Sequence of chain 6.A:
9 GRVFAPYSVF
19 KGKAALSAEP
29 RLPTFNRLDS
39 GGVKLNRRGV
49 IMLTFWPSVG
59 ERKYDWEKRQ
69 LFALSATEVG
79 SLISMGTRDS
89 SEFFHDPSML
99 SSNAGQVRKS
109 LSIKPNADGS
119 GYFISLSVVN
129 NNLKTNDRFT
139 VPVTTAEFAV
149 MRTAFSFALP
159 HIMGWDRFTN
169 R

Binding-site contacts:
Ligand atom C1' contacts residue LEU98 of chain 6.A at 3.5 Å (hydrophobic).
Ligand atom OP1 contacts residue LYS61 of chain 19.A at 3.0 Å.
Ligand atom O4 contacts residue SER16 of chain 19.A at 3.0 Å (h-bond).
Ligand atom N3 contacts residue PHE18 of chain 19.A at 3.4 Å.
Ligand atom O2 contacts residue MET97 of chain 6.A at 3.4 Å.
Ligand atom C4 contacts residue PHE18 of chain 19.A at 3.3 Å (hydrophobic).
Ligand atom C5 contacts residue HIS93 of chain 6.A at 3.5 Å.
Ligand atom C2 contacts residue TRP64 of chain 19.A at 3.5 Å (hydrophobic).
Ligand atom C7 contacts residue TRP64 of chain 19.A at 3.5 Å (hydrophobic).
Ligand atom C4 contacts residue PHE12 of chain 19.A at 3.2 Å (hydrophobic).
Ligand atom O2 contacts residue TRP64 of chain 19.A at 3.1 Å.
Ligand atom OP1 contacts residue HIS93 of chain 6.A at 2.7 Å (h-bond).
Ligand atom C4 contacts residue PHE92 of chain 6.A at 3.3 Å (hydrophobic).
Ligand atom O4' contacts residue MET50 of chain 6.A at 3.4 Å.
Ligand atom C5 contacts residue PHE18 of chain 19.A at 3.4 Å (hydrophobic).
Ligand atom O4' contacts residue TRP64 of chain 19.A at 2.9 Å (h-bond).
Ligand atom O3' contacts residue ALA71 of chain 6.A at 3.4 Å.
Ligand atom O2 contacts residue ASP94 of chain 6.A at 3.0 Å (salt-bridge).
Ligand atom OP2 contacts residue LYS107 of chain 6.A at 2.6 Å (salt-bridge).
Ligand atom OP1 contacts residue ALA71 of chain 6.A at 2.9 Å (h-bond).
Ligand atom N1 contacts residue PHE12 of chain 19.A at 3.3 Å.
Ligand atom O4 contacts residue PHE12 of chain 19.A at 3.2 Å.
Ligand atom C6 contacts residue TRP64 of chain 19.A at 3.2 Å (hydrophobic).
Ligand atom C4 contacts residue LYS21 of chain 9.A at 3.4 Å.
Ligand atom OP1 contacts residue TYR62 of chain 19.A at 2.8 Å (h-bond).
Ligand atom C7 contacts residue HIS93 of chain 6.A at 3.5 Å.
Ligand atom O4' contacts residue HIS93 of chain 6.A at 3.4 Å.
Ligand atom O2 contacts residue LEU98 of chain 6.A at 3.4 Å.
Ligand atom N3 contacts residue PHE12 of chain 19.A at 2.9 Å.
Ligand atom O4 contacts residue PRO14 of chain 19.A at 3.5 Å.
Ligand atom C2 contacts residue PHE12 of chain 19.A at 2.9 Å (hydrophobic).
Ligand atom O4 contacts residue LYS21 of chain 9.A at 2.9 Å (salt-bridge).
Ligand atom O2 contacts residue PHE12 of chain 19.A at 3.2 Å.
Ligand atom O2 contacts residue ARG60 of chain 19.A at 3.0 Å.
Ligand atom OP1 contacts residue LYS107 of chain 6.A at 2.8 Å (salt-bridge).
Ligand atom N3 contacts residue LYS21 of chain 9.A at 2.8 Å.
Ligand atom C5' contacts residue TYR62 of chain 19.A at 3.2 Å (hydrophobic).
Ligand atom N3 contacts residue PHE92 of chain 6.A at 3.0 Å (h-bond).
Ligand atom C1' contacts residue ASP94 of chain 6.A at 3.5 Å.
Ligand atom O4 contacts residue PHE92 of chain 6.A at 3.5 Å (h-bond).

A small-molecule ligand and the protein it binds are described below.
Small molecule (SMILES): Cc1cn([C@H]2C[C@H](O[P](=O)(O)OC[C@H]3O[C@@H](n4cc(C)c(=O)[nH]c4=O)C[C@@H]3O[P](=O)(O)OC[C@H]3O[C@@H](n4cc(C)c(=O)[nH]c4=O)C[C@@H]3O[P](=O)(O)OC[C@H]3O[C@@H](n4cc(C)c(=O)[nH]c4=O)C[C@@H]3O[P](=O)(O)OC[C@H]3O[C@@H](n4cc(C)c(=O)[nH]c4=O)C[C@@H]3O[P](=O)(O)OC[C@H]3O[C@@H](n4cc(C)c(=O)[nH]c4=O)C[C@@H]3O[P](=O)(O)OC[C@H]3O[C@@H](n4cc(C)c(=O)[nH]c4=O)C[C@@H]3O[P](=O)(O)OC[C@H]3O[C@@H](n4cc(C)c(=O)[nH]c4=O)C[C@@H]3O[P](=O)(O)OC[C@H]3O[C@@H](n4cc(C)c(=O)[nH]c4=O)C[C@@H]3O)[C@@H](COP(=O)=O)O2)c(=O)[nH]c1=O

Sequence of chain 19.A:
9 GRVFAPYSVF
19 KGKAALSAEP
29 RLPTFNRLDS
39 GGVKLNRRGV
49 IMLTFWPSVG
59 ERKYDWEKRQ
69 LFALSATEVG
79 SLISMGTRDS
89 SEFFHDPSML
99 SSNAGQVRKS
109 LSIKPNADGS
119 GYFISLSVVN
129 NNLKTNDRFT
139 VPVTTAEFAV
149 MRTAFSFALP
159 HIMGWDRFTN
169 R

Sequence of chain 9.A:
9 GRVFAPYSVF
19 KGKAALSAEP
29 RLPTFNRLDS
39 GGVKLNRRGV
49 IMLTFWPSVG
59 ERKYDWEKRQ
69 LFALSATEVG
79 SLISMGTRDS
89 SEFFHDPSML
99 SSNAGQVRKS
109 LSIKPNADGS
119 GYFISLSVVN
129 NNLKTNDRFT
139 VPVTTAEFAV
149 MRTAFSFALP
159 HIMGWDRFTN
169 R